A small-molecule ligand and the protein it binds are described below.
Small molecule (SMILES): CCN(CC)c1ccc(C=O)cc1

Binding-site contacts:
Ligand atom C04 contacts residue HIS475 of chain 2.D at 3.8 Å.
Ligand atom C05 contacts residue VAL174 of chain 2.D at 3.8 Å (hydrophobic).
Ligand atom N02 contacts residue VAL174 of chain 2.D at 4.1 Å.
Ligand atom O01 contacts residue ASN169 of chain 2.D at 3.7 Å.
Ligand atom C06 contacts residue ALA173 of chain 2.D at 3.9 Å (hydrophobic).
Ligand atom C11 contacts residue HIS475 of chain 2.D at 3.9 Å.
Ligand atom C08 contacts residue PHE470 of chain 2.D at 3.6 Å (hydrophobic).
Ligand atom C11 contacts residue CYS304 of chain 2.D at 3.1 Å (hydrophobic).
Ligand atom C03 contacts residue ALA173 of chain 2.D at 3.7 Å (hydrophobic).
Ligand atom C05 contacts residue HIS475 of chain 2.D at 4.5 Å.
Ligand atom C13 contacts residue THR305 of chain 2.D at 4.3 Å.
Ligand atom O01 contacts residue THR305 of chain 2.D at 4.3 Å.
Ligand atom C09 contacts residue HIS475 of chain 2.D at 3.7 Å.
Ligand atom N02 contacts residue PHE470 of chain 2.D at 4.3 Å.
Ligand atom C12 contacts residue CYS304 of chain 2.D at 2.8 Å (hydrophobic).
Ligand atom C09 contacts residue VAL174 of chain 2.D at 4.3 Å (hydrophobic).
Ligand atom C13 contacts residue PHE170 of chain 2.D at 4.2 Å (hydrophobic).
Ligand atom C03 contacts residue PHE470 of chain 2.D at 4.5 Å (hydrophobic).
Ligand atom C10 contacts residue PHE170 of chain 2.D at 3.5 Å (hydrophobic).
Ligand atom C08 contacts residue PHE170 of chain 2.D at 4.0 Å (hydrophobic).
Ligand atom C13 contacts residue CYS304 of chain 2.D at 1.7 Å (hydrophobic).
Ligand atom O01 contacts residue ARG303 of chain 2.D at 4.0 Å.
Ligand atom C05 contacts residue PHE470 of chain 2.D at 4.0 Å (hydrophobic).
Ligand atom C08 contacts residue VAL174 of chain 2.D at 3.7 Å (hydrophobic).
Ligand atom C10 contacts residue CYS304 of chain 2.D at 4.0 Å (hydrophobic).
Ligand atom O01 contacts residue PHE170 of chain 2.D at 3.3 Å.
Ligand atom C06 contacts residue PHE470 of chain 2.D at 3.7 Å (hydrophobic).
Ligand atom C06 contacts residue GLU123 of chain 2.D at 4.4 Å.
Ligand atom O01 contacts residue CYS304 of chain 2.D at 2.5 Å (h-bond).
Ligand atom C10 contacts residue VAL174 of chain 2.D at 4.1 Å (hydrophobic).
Ligand atom C12 contacts residue PHE470 of chain 2.D at 4.2 Å (hydrophobic).
Ligand atom C10 contacts residue PHE470 of chain 2.D at 3.6 Å (hydrophobic).
Ligand atom C12 contacts residue PHE170 of chain 2.D at 4.3 Å (hydrophobic).
Ligand atom C03 contacts residue VAL174 of chain 2.D at 4.1 Å (hydrophobic).
Ligand atom C07 contacts residue TRP177 of chain 2.D at 3.9 Å (hydrophobic).

Sequence of chain 2.D:
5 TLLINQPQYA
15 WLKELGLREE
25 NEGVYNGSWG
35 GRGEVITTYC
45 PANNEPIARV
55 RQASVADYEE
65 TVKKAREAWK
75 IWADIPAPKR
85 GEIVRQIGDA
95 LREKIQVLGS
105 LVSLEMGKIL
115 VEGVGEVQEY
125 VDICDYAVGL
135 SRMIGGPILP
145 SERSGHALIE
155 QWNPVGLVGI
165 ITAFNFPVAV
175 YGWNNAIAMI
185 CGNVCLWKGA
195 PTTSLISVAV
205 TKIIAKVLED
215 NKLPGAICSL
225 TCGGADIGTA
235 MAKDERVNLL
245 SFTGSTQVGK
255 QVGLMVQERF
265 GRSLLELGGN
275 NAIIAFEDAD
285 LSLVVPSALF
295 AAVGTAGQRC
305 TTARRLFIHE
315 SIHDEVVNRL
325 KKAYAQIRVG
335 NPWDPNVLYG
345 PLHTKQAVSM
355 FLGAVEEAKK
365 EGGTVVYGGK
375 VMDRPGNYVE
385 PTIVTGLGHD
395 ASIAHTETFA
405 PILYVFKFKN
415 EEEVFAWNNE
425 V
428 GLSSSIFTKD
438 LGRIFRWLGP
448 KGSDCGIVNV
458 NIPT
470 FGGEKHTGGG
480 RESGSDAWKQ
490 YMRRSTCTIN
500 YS